Binding-site contacts:
Ligand atom C4 contacts residue ASN399 of chain 1.C at 4.2 Å.
Ligand atom C2 contacts residue ASN399 of chain 1.C at 2.5 Å.
Ligand atom O5 contacts residue ASN399 of chain 1.C at 2.4 Å (h-bond).
Ligand atom N2 contacts residue ASN399 of chain 1.C at 2.9 Å (h-bond).
Ligand atom C5 contacts residue ASN399 of chain 1.C at 3.7 Å.
Ligand atom C1 contacts residue ASN399 of chain 1.C at 1.4 Å.
Ligand atom O7 contacts residue ASN399 of chain 1.C at 3.4 Å (h-bond).
Ligand atom O6 contacts residue SER401 of chain 1.C at 3.6 Å.
Ligand atom C3 contacts residue ASN399 of chain 1.C at 3.8 Å.
Ligand atom C7 contacts residue ASN399 of chain 1.C at 3.3 Å.
Ligand atom C8 contacts residue ASN399 of chain 1.C at 4.5 Å.

Sequence of chain 1.C:
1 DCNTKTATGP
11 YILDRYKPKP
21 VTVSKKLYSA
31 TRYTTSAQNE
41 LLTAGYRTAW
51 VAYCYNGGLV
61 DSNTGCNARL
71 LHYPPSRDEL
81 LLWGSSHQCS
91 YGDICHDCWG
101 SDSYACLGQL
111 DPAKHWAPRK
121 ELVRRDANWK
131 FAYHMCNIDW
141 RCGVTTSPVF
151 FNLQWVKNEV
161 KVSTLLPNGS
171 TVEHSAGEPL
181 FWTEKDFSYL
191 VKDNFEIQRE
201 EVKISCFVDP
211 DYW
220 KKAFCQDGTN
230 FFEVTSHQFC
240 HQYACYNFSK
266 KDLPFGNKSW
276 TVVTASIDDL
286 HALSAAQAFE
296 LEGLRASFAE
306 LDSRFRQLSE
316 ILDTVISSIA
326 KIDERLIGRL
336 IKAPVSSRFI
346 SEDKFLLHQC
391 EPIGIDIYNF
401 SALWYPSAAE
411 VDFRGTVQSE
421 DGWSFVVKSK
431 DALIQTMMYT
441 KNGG

A protein and the small-molecule ligand that binds it are described below.
Small molecule (SMILES): CC(=O)N[C@@H]1[C@@H](O)[C@H](O)[C@@H](CO)O[C@H]1O